Binding-site contacts:
Ligand atom O19 contacts residue LYS382 of chain 1.A at 2.5 Å (salt-bridge).
Ligand atom C7 contacts residue 0361 of chain 1.E at 1.2 Å.
Ligand atom O9 contacts residue ARG128 of chain 1.A at 3.2 Å (salt-bridge).
Ligand atom C5 contacts residue PRO136 of chain 1.A at 3.3 Å (hydrophobic).
Ligand atom C7 contacts residue PRO136 of chain 1.A at 3.1 Å (hydrophobic).
Ligand atom O18 contacts residue ARG137 of chain 1.A at 2.8 Å (salt-bridge).
Ligand atom O10 contacts residue LYS308 of chain 1.A at 3.1 Å (salt-bridge).
Ligand atom O15 contacts residue 0361 of chain 1.E at 0.6 Å (h-bond).
Ligand atom O8 contacts residue MN1 of chain 1.C at 2.3 Å.
Ligand atom C1 contacts residue 0361 of chain 1.E at 0.4 Å.
Ligand atom O13 contacts residue 0361 of chain 1.E at 0.5 Å (h-bond).
Ligand atom O8 contacts residue LYS135 of chain 1.A at 2.8 Å (salt-bridge).
Ligand atom P12 contacts residue 0361 of chain 1.E at 0.6 Å.
Ligand atom O13 contacts residue ARG339 of chain 1.A at 2.6 Å (salt-bridge).
Ligand atom O9 contacts residue 0361 of chain 1.E at 0.6 Å (h-bond).
Ligand atom O11 contacts residue 0361 of chain 1.E at 0.7 Å (h-bond).
Ligand atom O19 contacts residue ARG137 of chain 1.A at 3.1 Å (salt-bridge).
Ligand atom O8 contacts residue 0361 of chain 1.E at 0.3 Å (h-bond).
Ligand atom C6 contacts residue 0361 of chain 1.E at 1.1 Å.
Ligand atom C4 contacts residue 0361 of chain 1.E at 0.4 Å.
Ligand atom O8 contacts residue GLU413 of chain 1.A at 3.1 Å (salt-bridge).
Ligand atom O14 contacts residue ARG339 of chain 1.A at 2.6 Å (salt-bridge).
Ligand atom C1 contacts residue MN1 of chain 1.C at 3.3 Å.
Ligand atom P16 contacts residue 0361 of chain 1.E at 0.4 Å.
Ligand atom O14 contacts residue 0361 of chain 1.E at 1.0 Å (h-bond).
Ligand atom O19 contacts residue 0361 of chain 1.E at 1.3 Å (h-bond).
Ligand atom O18 contacts residue 0361 of chain 1.E at 1.1 Å (h-bond).
Ligand atom O10 contacts residue 0361 of chain 1.E at 0.8 Å (h-bond).
Ligand atom C2 contacts residue 0361 of chain 1.E at 0.4 Å.
Ligand atom O8 contacts residue HIS371 of chain 1.A at 2.9 Å (h-bond).
Ligand atom O14 contacts residue ARG286 of chain 1.A at 3.0 Å (salt-bridge).
Ligand atom C5 contacts residue 0361 of chain 1.E at 0.6 Å.
Ligand atom O13 contacts residue LYS308 of chain 1.A at 2.8 Å (salt-bridge).
Ligand atom O17 contacts residue SER138 of chain 1.A at 2.6 Å (h-bond).
Ligand atom O15 contacts residue GLU285 of chain 1.A at 2.9 Å (salt-bridge).
Ligand atom C3 contacts residue 0361 of chain 1.E at 1.2 Å.
Ligand atom O18 contacts residue SER138 of chain 1.A at 3.0 Å (h-bond).
Ligand atom O10 contacts residue HIS371 of chain 1.A at 3.3 Å.
Ligand atom O17 contacts residue 0361 of chain 1.E at 1.6 Å.
Ligand atom C1 contacts residue HIS371 of chain 1.A at 3.1 Å.

Sequence of chain 1.A:
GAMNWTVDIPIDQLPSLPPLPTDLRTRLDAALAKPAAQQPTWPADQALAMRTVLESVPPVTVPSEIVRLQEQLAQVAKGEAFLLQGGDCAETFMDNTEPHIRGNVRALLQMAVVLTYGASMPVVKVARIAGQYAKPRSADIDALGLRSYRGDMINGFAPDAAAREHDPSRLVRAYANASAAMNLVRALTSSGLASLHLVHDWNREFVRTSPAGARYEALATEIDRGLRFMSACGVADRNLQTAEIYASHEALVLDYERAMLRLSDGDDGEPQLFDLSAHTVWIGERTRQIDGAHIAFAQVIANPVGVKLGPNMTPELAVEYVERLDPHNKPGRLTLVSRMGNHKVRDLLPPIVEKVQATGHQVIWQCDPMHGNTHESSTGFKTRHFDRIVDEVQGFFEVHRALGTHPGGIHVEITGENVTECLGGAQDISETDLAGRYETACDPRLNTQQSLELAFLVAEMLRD

The protein below binds the small molecule below.
Small molecule (SMILES): O=C(O)[C@H](CCCCCOP(=O)(O)O)OP(=O)(O)O